The protein below binds the small molecule below.
Small molecule (SMILES): OC[C@H]1O[C@@H](O[C@@H]2[C@@H](O)[C@H](O)O[C@H](CO)[C@H]2O)[C@H](O)[C@@H](O)[C@@H]1O

Binding-site contacts:
Ligand atom C4 contacts residue GLY34 of chain 1.A at 4.3 Å.
Ligand atom C5 contacts residue ASP38 of chain 1.A at 4.1 Å.
Ligand atom O6 contacts residue ASP38 of chain 1.A at 3.4 Å (salt-bridge).
Ligand atom O3 contacts residue GLY60 of chain 1.A at 3.3 Å (h-bond).
Ligand atom C2 contacts residue GLY34 of chain 1.A at 4.1 Å.
Ligand atom O1 contacts residue GLY34 of chain 1.A at 4.3 Å.
Ligand atom O5 contacts residue TYR83 of chain 1.A at 4.0 Å.
Ligand atom C5 contacts residue TYR83 of chain 1.A at 4.3 Å (hydrophobic).
Ligand atom O6 contacts residue TYR83 of chain 1.A at 4.2 Å.
Ligand atom O5 contacts residue GLY34 of chain 1.A at 3.7 Å.
Ligand atom C5 contacts residue GLY34 of chain 1.A at 4.4 Å.
Ligand atom O6 contacts residue ASP35 of chain 1.A at 3.0 Å (salt-bridge).
Ligand atom C5 contacts residue ASP35 of chain 1.A at 4.3 Å.
Ligand atom O4 contacts residue GLY59 of chain 1.A at 3.7 Å.
Ligand atom O2 contacts residue THR61 of chain 1.A at 3.3 Å (h-bond).
Ligand atom O1 contacts residue ASP35 of chain 1.A at 3.1 Å (salt-bridge).
Ligand atom C4 contacts residue ASP38 of chain 1.A at 3.7 Å.
Ligand atom C6 contacts residue PHE131 of chain 1.A at 3.2 Å (hydrophobic).
Ligand atom O5 contacts residue GLY60 of chain 1.A at 3.6 Å.
Ligand atom C1 contacts residue GLY34 of chain 1.A at 4.3 Å.
Ligand atom C4 contacts residue GLY60 of chain 1.A at 3.5 Å.
Ligand atom O4 contacts residue ASP38 of chain 1.A at 3.3 Å (salt-bridge).
Ligand atom C6 contacts residue ASP38 of chain 1.A at 3.2 Å.
Ligand atom C2 contacts residue GLY60 of chain 1.A at 3.9 Å.
Ligand atom O5 contacts residue ASP35 of chain 1.A at 3.3 Å (salt-bridge).
Ligand atom O5 contacts residue GLY59 of chain 1.A at 4.0 Å.
Ligand atom C6 contacts residue ASP35 of chain 1.A at 4.1 Å.
Ligand atom C1 contacts residue ASP35 of chain 1.A at 4.0 Å.
Ligand atom C1 contacts residue GLY60 of chain 1.A at 3.9 Å.
Ligand atom O6 contacts residue GLY59 of chain 1.A at 4.3 Å.
Ligand atom C6 contacts residue TYR83 of chain 1.A at 3.9 Å (hydrophobic).
Ligand atom O6 contacts residue VAL36 of chain 1.A at 3.4 Å (h-bond).
Ligand atom O2 contacts residue GLY60 of chain 1.A at 4.4 Å.
Ligand atom O4 contacts residue GLY60 of chain 1.A at 3.2 Å (h-bond).
Ligand atom O6 contacts residue GLY34 of chain 1.A at 3.4 Å.
Ligand atom C6 contacts residue GLY59 of chain 1.A at 4.3 Å.
Ligand atom C6 contacts residue VAL36 of chain 1.A at 4.2 Å (hydrophobic).
Ligand atom C2 contacts residue THR61 of chain 1.A at 4.2 Å.
Ligand atom C3 contacts residue GLY60 of chain 1.A at 4.0 Å.
Ligand atom O6 contacts residue PHE131 of chain 1.A at 4.0 Å.

Sequence of chain 1.A:
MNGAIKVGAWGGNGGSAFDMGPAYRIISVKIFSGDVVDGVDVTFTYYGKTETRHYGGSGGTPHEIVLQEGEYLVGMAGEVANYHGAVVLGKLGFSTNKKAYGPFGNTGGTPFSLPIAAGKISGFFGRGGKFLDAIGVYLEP